Binding-site contacts:
Ligand atom C1 contacts residue ASN61 of chain 1.H at 1.4 Å.
Ligand atom C2 contacts residue TYR28 of chain 1.H at 4.5 Å (hydrophobic).
Ligand atom N2 contacts residue TYR28 of chain 1.H at 4.4 Å.
Ligand atom O7 contacts residue ASN61 of chain 1.H at 3.8 Å.
Ligand atom C4 contacts residue ASN61 of chain 1.H at 4.3 Å.
Ligand atom O5 contacts residue ASN61 of chain 1.H at 2.4 Å (h-bond).
Ligand atom C3 contacts residue ASN61 of chain 1.H at 3.8 Å.
Ligand atom C5 contacts residue TYR28 of chain 1.H at 4.0 Å (hydrophobic).
Ligand atom C5 contacts residue ASN61 of chain 1.H at 3.6 Å.
Ligand atom C8 contacts residue ASN61 of chain 1.H at 3.6 Å.
Ligand atom C7 contacts residue ASN61 of chain 1.H at 3.3 Å.
Ligand atom C1 contacts residue TYR28 of chain 1.H at 3.5 Å (hydrophobic).
Ligand atom O5 contacts residue TYR28 of chain 1.H at 4.0 Å.
Ligand atom N2 contacts residue ASN61 of chain 1.H at 2.8 Å (h-bond).
Ligand atom C2 contacts residue ASN61 of chain 1.H at 2.5 Å.

A small-molecule ligand and the protein it binds are described below.
Small molecule (SMILES): CC(=O)N[C@@H]1[C@@H](O)[C@H](O)[C@@H](CO)O[C@H]1O

Sequence of chain 1.H:
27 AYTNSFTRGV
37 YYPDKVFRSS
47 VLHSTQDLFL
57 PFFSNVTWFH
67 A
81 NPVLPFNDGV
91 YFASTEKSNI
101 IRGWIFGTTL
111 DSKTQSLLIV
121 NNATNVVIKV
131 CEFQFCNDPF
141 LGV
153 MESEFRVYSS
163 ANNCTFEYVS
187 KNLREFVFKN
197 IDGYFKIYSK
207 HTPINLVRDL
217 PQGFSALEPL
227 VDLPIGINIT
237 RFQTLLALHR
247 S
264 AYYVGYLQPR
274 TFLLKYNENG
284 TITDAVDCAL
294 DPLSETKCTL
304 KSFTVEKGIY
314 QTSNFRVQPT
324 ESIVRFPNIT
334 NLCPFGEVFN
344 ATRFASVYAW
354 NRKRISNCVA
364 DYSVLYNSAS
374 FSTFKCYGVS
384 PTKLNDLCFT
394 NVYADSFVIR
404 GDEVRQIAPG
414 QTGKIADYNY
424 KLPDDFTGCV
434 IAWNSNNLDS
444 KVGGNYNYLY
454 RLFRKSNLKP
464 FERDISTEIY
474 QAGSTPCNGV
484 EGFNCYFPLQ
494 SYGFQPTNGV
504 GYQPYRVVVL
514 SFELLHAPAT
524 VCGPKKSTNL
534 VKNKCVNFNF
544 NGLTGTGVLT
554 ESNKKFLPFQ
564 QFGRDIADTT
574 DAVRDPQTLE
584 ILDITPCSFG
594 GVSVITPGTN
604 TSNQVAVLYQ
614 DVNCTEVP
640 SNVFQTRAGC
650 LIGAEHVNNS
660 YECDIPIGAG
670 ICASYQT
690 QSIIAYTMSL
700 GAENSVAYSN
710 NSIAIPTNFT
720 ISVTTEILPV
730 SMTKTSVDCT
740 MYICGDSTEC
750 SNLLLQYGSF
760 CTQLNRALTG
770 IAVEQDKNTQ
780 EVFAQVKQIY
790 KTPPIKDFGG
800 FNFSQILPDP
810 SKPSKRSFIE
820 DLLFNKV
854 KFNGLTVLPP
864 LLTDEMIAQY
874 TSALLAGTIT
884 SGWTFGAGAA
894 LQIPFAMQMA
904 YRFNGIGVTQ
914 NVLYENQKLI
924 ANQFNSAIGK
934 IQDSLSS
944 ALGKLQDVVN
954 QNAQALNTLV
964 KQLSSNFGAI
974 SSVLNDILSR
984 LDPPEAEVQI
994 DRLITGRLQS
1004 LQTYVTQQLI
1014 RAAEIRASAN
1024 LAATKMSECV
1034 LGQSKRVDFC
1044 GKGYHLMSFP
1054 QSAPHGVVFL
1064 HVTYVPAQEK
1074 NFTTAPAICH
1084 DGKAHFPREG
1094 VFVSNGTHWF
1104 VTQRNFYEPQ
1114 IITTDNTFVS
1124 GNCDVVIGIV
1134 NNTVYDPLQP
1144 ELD